Sequence of chain 1.B:
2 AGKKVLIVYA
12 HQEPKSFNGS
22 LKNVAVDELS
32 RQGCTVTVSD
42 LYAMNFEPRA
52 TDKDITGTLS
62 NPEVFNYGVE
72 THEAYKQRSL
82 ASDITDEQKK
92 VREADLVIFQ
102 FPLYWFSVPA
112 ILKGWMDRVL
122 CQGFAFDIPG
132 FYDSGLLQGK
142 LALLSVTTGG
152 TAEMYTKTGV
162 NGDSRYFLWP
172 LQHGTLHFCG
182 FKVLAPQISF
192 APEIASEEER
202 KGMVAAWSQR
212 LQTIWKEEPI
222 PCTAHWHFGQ

Sequence of chain 1.A:
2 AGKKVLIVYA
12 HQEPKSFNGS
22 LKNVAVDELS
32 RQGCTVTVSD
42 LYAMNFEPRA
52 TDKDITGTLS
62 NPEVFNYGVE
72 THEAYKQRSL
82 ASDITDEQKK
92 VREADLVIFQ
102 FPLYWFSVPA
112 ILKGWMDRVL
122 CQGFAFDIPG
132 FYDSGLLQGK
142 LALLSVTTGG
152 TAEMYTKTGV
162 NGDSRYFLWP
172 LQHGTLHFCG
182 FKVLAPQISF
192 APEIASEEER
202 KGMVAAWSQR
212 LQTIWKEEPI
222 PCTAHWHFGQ

The small molecule below binds the protein below.
Small molecule (SMILES): COc1ccc(OC)c2c1c(C)cc(=O)n2C

Binding-site contacts:
Ligand atom C2 contacts residue FAD1 of chain 1.D at 3.5 Å.
Ligand atom O17 contacts residue ASN162 of chain 1.A at 2.9 Å (h-bond).
Ligand atom C4 contacts residue FAD1 of chain 1.D at 3.8 Å.
Ligand atom C5 contacts residue FAD1 of chain 1.D at 3.6 Å.
Ligand atom C1 contacts residue FAD1 of chain 1.D at 3.3 Å.
Ligand atom C14 contacts residue PHE127 of chain 1.B at 3.5 Å (hydrophobic).
Ligand atom C8 contacts residue ASN162 of chain 1.A at 4.1 Å.
Ligand atom C9 contacts residue ASN162 of chain 1.A at 3.9 Å.
Ligand atom C7 contacts residue FAD1 of chain 1.D at 3.3 Å.
Ligand atom C6 contacts residue PHE127 of chain 1.B at 3.8 Å (hydrophobic).
Ligand atom O17 contacts residue FAD1 of chain 1.D at 3.8 Å.
Ligand atom C16 contacts residue FAD1 of chain 1.D at 4.1 Å.
Ligand atom C16 contacts residue GLY150 of chain 1.A at 3.3 Å.
Ligand atom C8 contacts residue TYR156 of chain 1.A at 4.0 Å (hydrophobic).
Ligand atom O17 contacts residue GLY151 of chain 1.A at 3.6 Å.
Ligand atom C2 contacts residue PHE179 of chain 1.B at 3.7 Å (hydrophobic).
Ligand atom C8 contacts residue PHE179 of chain 1.B at 3.4 Å (hydrophobic).
Ligand atom C9 contacts residue FAD1 of chain 1.D at 3.5 Å.
Ligand atom N10 contacts residue FAD1 of chain 1.D at 3.7 Å.
Ligand atom C6 contacts residue FAD1 of chain 1.D at 3.5 Å.
Ligand atom C14 contacts residue TRP106 of chain 1.A at 3.5 Å (hydrophobic).
Ligand atom N10 contacts residue GLY151 of chain 1.A at 3.9 Å.
Ligand atom C8 contacts residue FAD1 of chain 1.D at 3.4 Å.
Ligand atom C15 contacts residue GLY175 of chain 1.B at 3.9 Å.
Ligand atom C15 contacts residue TRP106 of chain 1.A at 3.8 Å (hydrophobic).
Ligand atom C1 contacts residue PHE179 of chain 1.B at 4.1 Å (hydrophobic).
Ligand atom C15 contacts residue FAD1 of chain 1.D at 3.0 Å.
Ligand atom C4 contacts residue ILE129 of chain 1.B at 4.0 Å (hydrophobic).
Ligand atom O11 contacts residue TRP106 of chain 1.A at 3.7 Å.
Ligand atom C14 contacts residue FAD1 of chain 1.D at 3.4 Å.
Ligand atom C7 contacts residue PHE179 of chain 1.B at 3.4 Å (hydrophobic).
Ligand atom O11 contacts residue FAD1 of chain 1.D at 3.1 Å (h-bond).
Ligand atom O11 contacts residue PHE179 of chain 1.B at 4.0 Å.
Ligand atom C3 contacts residue FAD1 of chain 1.D at 3.5 Å.
Ligand atom C9 contacts residue PHE179 of chain 1.B at 4.0 Å (hydrophobic).
Ligand atom O17 contacts residue TYR156 of chain 1.A at 4.0 Å.
Ligand atom C16 contacts residue GLY151 of chain 1.A at 3.2 Å.
Ligand atom O12 contacts residue ILE129 of chain 1.B at 4.0 Å.
Ligand atom C15 contacts residue PHE179 of chain 1.B at 3.7 Å (hydrophobic).
Ligand atom O12 contacts residue GLY150 of chain 1.A at 3.9 Å.